Sequence of chain 1.O:
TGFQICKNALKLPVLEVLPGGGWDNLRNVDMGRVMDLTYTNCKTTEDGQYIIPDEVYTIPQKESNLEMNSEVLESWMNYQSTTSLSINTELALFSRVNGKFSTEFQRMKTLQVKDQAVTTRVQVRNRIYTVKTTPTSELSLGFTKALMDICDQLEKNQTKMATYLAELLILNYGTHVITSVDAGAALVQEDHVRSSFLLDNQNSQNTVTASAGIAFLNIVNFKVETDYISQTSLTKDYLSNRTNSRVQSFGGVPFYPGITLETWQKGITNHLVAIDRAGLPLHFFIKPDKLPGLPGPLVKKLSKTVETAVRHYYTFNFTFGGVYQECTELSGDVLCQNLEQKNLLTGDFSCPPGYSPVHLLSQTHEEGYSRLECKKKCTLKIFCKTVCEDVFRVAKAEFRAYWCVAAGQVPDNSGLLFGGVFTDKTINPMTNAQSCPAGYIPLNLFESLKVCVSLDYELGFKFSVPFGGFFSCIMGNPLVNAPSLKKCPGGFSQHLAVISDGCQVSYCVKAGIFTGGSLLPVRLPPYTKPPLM

Binding-site contacts:
Ligand atom N2 contacts residue VAL205 of chain 1.O at 4.0 Å.
Ligand atom C7 contacts residue ASN253 of chain 1.O at 3.5 Å.
Ligand atom C8 contacts residue VAL205 of chain 1.O at 4.5 Å (hydrophobic).
Ligand atom O3 contacts residue SER207 of chain 1.O at 4.0 Å.
Ligand atom C5 contacts residue ASN253 of chain 1.O at 3.7 Å.
Ligand atom C3 contacts residue ASN253 of chain 1.O at 3.8 Å.
Ligand atom C1 contacts residue ASN253 of chain 1.O at 1.4 Å.
Ligand atom N2 contacts residue ASN253 of chain 1.O at 2.9 Å (h-bond).
Ligand atom C6 contacts residue LEU251 of chain 1.O at 4.0 Å (hydrophobic).
Ligand atom C4 contacts residue ASN253 of chain 1.O at 4.2 Å.
Ligand atom C2 contacts residue ASN253 of chain 1.O at 2.5 Å.
Ligand atom C2 contacts residue SER207 of chain 1.O at 3.5 Å.
Ligand atom O5 contacts residue ASN253 of chain 1.O at 2.4 Å (h-bond).
Ligand atom O7 contacts residue ASN253 of chain 1.O at 3.8 Å.
Ligand atom C1 contacts residue SER207 of chain 1.O at 4.4 Å.
Ligand atom O6 contacts residue LEU251 of chain 1.O at 4.3 Å.
Ligand atom C3 contacts residue SER207 of chain 1.O at 4.3 Å.
Ligand atom N2 contacts residue SER207 of chain 1.O at 4.0 Å.

This small molecule binds to this protein.
Small molecule (SMILES): CC(=O)N[C@@H]1[C@@H](O)[C@H](O)[C@@H](CO)O[C@H]1O